Binding-site contacts:
Ligand atom CB contacts residue VAL386 of chain 1.A at 3.8 Å (hydrophobic).
Ligand atom CA contacts residue GLN519 of chain 1.A at 3.5 Å.
Ligand atom CB contacts residue GLN519 of chain 1.A at 3.7 Å.
Ligand atom NZ contacts residue TRP580 of chain 1.A at 3.9 Å.
Ligand atom CE contacts residue TRP580 of chain 1.A at 3.7 Å (hydrophobic).
Ligand atom O contacts residue VAL386 of chain 1.A at 3.6 Å.
Ligand atom N contacts residue ILE518 of chain 1.A at 4.5 Å.
Ligand atom C contacts residue GLN519 of chain 1.A at 3.9 Å.
Ligand atom N contacts residue TRP580 of chain 1.A at 4.3 Å.
Ligand atom CD contacts residue CYS448 of chain 1.A at 3.2 Å (hydrophobic).
Ligand atom CG contacts residue GLN519 of chain 1.A at 4.2 Å.
Ligand atom O contacts residue LYS530 of chain 1.A at 4.0 Å.
Ligand atom CD contacts residue TRP580 of chain 1.A at 4.1 Å (hydrophobic).
Ligand atom CD contacts residue ASN515 of chain 1.A at 4.2 Å.
Ligand atom OXT contacts residue LYS530 of chain 1.A at 2.8 Å (salt-bridge).
Ligand atom CB contacts residue TRP580 of chain 1.A at 4.2 Å (hydrophobic).
Ligand atom C contacts residue LYS530 of chain 1.A at 3.9 Å.
Ligand atom CG contacts residue ASN515 of chain 1.A at 3.5 Å.
Ligand atom CE contacts residue CYS448 of chain 1.A at 3.2 Å (hydrophobic).
Ligand atom NZ contacts residue TRQ581 of chain 1.A at 1.4 Å.
Ligand atom CE contacts residue TRQ581 of chain 1.A at 2.4 Å.
Ligand atom C contacts residue VAL386 of chain 1.A at 3.8 Å (hydrophobic).
Ligand atom N contacts residue GLN519 of chain 1.A at 2.7 Å (h-bond).
Ligand atom CD contacts residue TRQ581 of chain 1.A at 3.9 Å.
Ligand atom NZ contacts residue PRO449 of chain 1.A at 3.6 Å (h-bond).
Ligand atom CG contacts residue TRP580 of chain 1.A at 3.7 Å (hydrophobic).
Ligand atom OXT contacts residue GLN519 of chain 1.A at 3.0 Å (h-bond).
Ligand atom N contacts residue ASN515 of chain 1.A at 4.4 Å.
Ligand atom CE contacts residue ASN515 of chain 1.A at 4.2 Å.
Ligand atom OXT contacts residue VAL386 of chain 1.A at 3.8 Å.
Ligand atom NZ contacts residue CYS448 of chain 1.A at 2.7 Å (h-bond).
Ligand atom NZ contacts residue GLY450 of chain 1.A at 4.0 Å.

The small molecule below binds the protein below.
Small molecule (SMILES): N[C@@H](CCCC[NH3+])C(=O)O

Sequence of chain 1.A:
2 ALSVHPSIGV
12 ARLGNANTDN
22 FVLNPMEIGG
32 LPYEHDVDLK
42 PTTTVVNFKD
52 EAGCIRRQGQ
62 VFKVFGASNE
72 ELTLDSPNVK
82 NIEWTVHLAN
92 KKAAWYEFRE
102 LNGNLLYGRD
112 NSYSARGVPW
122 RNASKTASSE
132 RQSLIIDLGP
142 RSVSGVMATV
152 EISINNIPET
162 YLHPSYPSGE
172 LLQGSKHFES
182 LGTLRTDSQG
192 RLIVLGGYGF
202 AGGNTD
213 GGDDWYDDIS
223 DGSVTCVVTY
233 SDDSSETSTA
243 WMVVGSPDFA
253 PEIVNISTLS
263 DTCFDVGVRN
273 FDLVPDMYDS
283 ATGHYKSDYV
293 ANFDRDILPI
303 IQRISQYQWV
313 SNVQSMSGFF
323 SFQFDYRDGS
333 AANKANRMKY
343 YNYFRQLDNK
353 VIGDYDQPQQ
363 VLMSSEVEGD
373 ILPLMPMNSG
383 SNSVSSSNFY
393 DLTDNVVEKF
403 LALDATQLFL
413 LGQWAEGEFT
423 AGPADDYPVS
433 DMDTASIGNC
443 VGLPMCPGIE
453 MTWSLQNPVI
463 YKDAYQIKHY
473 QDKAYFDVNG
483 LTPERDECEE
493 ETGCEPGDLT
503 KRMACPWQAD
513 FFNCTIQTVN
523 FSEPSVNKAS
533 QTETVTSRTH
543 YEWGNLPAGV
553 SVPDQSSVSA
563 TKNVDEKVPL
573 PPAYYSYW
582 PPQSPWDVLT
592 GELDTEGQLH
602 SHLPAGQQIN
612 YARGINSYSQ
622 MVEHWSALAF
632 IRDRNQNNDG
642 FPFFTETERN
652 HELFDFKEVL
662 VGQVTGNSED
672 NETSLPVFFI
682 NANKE